Sequence of chain 1.A:
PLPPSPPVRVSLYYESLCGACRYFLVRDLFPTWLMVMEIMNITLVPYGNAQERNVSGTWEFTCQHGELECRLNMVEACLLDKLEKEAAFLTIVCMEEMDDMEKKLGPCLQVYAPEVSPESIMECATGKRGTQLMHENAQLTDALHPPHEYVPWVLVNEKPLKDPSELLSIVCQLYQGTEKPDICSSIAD

Binding-site contacts:
Ligand atom C2 contacts residue ASN45 of chain 1.A at 2.5 Å.
Ligand atom O7 contacts residue ASN45 of chain 1.A at 3.5 Å (h-bond).
Ligand atom O3 contacts residue SO41 of chain 1.J at 3.7 Å.
Ligand atom C1 contacts residue SO41 of chain 1.J at 3.9 Å.
Ligand atom O7 contacts residue PRO11 of chain 1.A at 3.7 Å.
Ligand atom C5 contacts residue SO41 of chain 1.J at 4.3 Å.
Ligand atom C2 contacts residue SO41 of chain 1.J at 3.3 Å.
Ligand atom O4 contacts residue SO41 of chain 1.J at 4.0 Å.
Ligand atom C1 contacts residue ASN45 of chain 1.A at 1.4 Å.
Ligand atom C7 contacts residue ASN45 of chain 1.A at 3.5 Å.
Ligand atom O5 contacts residue ASN45 of chain 1.A at 2.4 Å (h-bond).
Ligand atom C8 contacts residue 1PE1 of chain 1.G at 3.6 Å.
Ligand atom C7 contacts residue 1PE1 of chain 1.G at 4.3 Å.
Ligand atom C4 contacts residue ASN45 of chain 1.A at 4.2 Å.
Ligand atom C3 contacts residue ASN45 of chain 1.A at 3.8 Å.
Ligand atom C7 contacts residue PRO11 of chain 1.A at 4.3 Å (hydrophobic).
Ligand atom C5 contacts residue ASN45 of chain 1.A at 3.7 Å.
Ligand atom C1 contacts residue LYS89 of chain 1.A at 4.2 Å.
Ligand atom N2 contacts residue SO41 of chain 1.J at 2.4 Å (h-bond).
Ligand atom C4 contacts residue SO41 of chain 1.J at 4.1 Å.
Ligand atom N2 contacts residue 1PE1 of chain 1.G at 4.5 Å.
Ligand atom C7 contacts residue SO41 of chain 1.J at 3.4 Å.
Ligand atom O6 contacts residue SO41 of chain 1.J at 2.7 Å (h-bond).
Ligand atom C6 contacts residue SO41 of chain 1.J at 3.4 Å.
Ligand atom N2 contacts residue ASN45 of chain 1.A at 3.0 Å (h-bond).
Ligand atom C3 contacts residue SO41 of chain 1.J at 3.3 Å.
Ligand atom C8 contacts residue SO41 of chain 1.J at 3.6 Å.

The protein below binds the small molecule below.
Small molecule (SMILES): CC(=O)N[C@H]1[C@H](O[C@H]2[C@H](O)[C@@H](NC(C)=O)CO[C@@H]2CO)O[C@H](CO)[C@@H](O[C@@H]2O[C@H](CO)[C@@H](O)[C@H](O)[C@@H]2O)[C@@H]1O